A small-molecule ligand and the protein it binds are described below.
Small molecule (SMILES): CC(=O)N[C@@H]1[C@@H](O)[C@H](O)[C@@H](CO)O[C@H]1O

Binding-site contacts:
Ligand atom C5 contacts residue ASN118 of chain 1.J at 3.6 Å.
Ligand atom C2 contacts residue ASN118 of chain 1.J at 2.4 Å.
Ligand atom C6 contacts residue GLY121 of chain 1.J at 4.5 Å.
Ligand atom O5 contacts residue ASN118 of chain 1.J at 2.4 Å (h-bond).
Ligand atom O7 contacts residue HIS220 of chain 1.J at 3.9 Å.
Ligand atom C7 contacts residue LEU161 of chain 1.J at 4.4 Å (hydrophobic).
Ligand atom O7 contacts residue ILE156 of chain 1.J at 3.4 Å (h-bond).
Ligand atom C2 contacts residue THR120 of chain 1.J at 4.0 Å.
Ligand atom C1 contacts residue ASN118 of chain 1.J at 1.4 Å.
Ligand atom C3 contacts residue THR120 of chain 1.J at 3.8 Å.
Ligand atom C1 contacts residue THR120 of chain 1.J at 3.5 Å.
Ligand atom O7 contacts residue ASN118 of chain 1.J at 3.5 Å (h-bond).
Ligand atom C5 contacts residue THR120 of chain 1.J at 3.6 Å.
Ligand atom C4 contacts residue ASN118 of chain 1.J at 4.2 Å.
Ligand atom O7 contacts residue LEU161 of chain 1.J at 4.1 Å.
Ligand atom O5 contacts residue THR120 of chain 1.J at 3.6 Å.
Ligand atom N2 contacts residue ASN118 of chain 1.J at 2.8 Å (h-bond).
Ligand atom C6 contacts residue THR120 of chain 1.J at 4.3 Å.
Ligand atom C3 contacts residue ASN118 of chain 1.J at 3.8 Å.
Ligand atom C7 contacts residue HIS220 of chain 1.J at 4.4 Å.
Ligand atom O6 contacts residue PRO122 of chain 1.J at 4.1 Å.
Ligand atom C8 contacts residue LEU161 of chain 1.J at 4.0 Å (hydrophobic).
Ligand atom O6 contacts residue GLY121 of chain 1.J at 4.2 Å.
Ligand atom C8 contacts residue ASN118 of chain 1.J at 4.3 Å.
Ligand atom C8 contacts residue HIS220 of chain 1.J at 3.7 Å.
Ligand atom N2 contacts residue THR120 of chain 1.J at 4.0 Å.
Ligand atom C7 contacts residue ASN118 of chain 1.J at 3.3 Å.
Ligand atom C4 contacts residue THR120 of chain 1.J at 4.5 Å.

Sequence of chain 1.J:
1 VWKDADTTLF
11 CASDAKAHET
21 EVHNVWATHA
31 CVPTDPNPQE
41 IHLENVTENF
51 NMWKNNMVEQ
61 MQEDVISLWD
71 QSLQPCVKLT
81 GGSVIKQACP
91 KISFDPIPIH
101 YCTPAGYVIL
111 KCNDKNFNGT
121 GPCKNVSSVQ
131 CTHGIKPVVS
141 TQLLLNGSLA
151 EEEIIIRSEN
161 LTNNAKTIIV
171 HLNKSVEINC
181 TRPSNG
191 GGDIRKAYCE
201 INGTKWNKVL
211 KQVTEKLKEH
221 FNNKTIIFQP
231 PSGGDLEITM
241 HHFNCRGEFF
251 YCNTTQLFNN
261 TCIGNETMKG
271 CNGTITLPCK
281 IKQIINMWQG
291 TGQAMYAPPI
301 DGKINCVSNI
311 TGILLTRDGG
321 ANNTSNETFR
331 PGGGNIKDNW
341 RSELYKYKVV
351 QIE